Binding-site contacts:
Ligand atom C3 contacts residue ASN349 of chain 2.B at 3.8 Å.
Ligand atom O7 contacts residue GLY344 of chain 2.B at 2.6 Å (h-bond).
Ligand atom O7 contacts residue ASN349 of chain 2.B at 4.2 Å.
Ligand atom C5 contacts residue PHE345 of chain 2.B at 4.1 Å (hydrophobic).
Ligand atom C2 contacts residue GLY344 of chain 2.B at 4.2 Å.
Ligand atom C3 contacts residue GLY344 of chain 2.B at 3.9 Å.
Ligand atom C5 contacts residue SER346 of chain 2.B at 4.1 Å.
Ligand atom N2 contacts residue ASN349 of chain 2.B at 2.9 Å (h-bond).
Ligand atom C8 contacts residue ASN349 of chain 2.B at 3.3 Å.
Ligand atom O5 contacts residue SER346 of chain 2.B at 3.5 Å.
Ligand atom C5 contacts residue GLY344 of chain 2.B at 4.2 Å.
Ligand atom C5 contacts residue ASN349 of chain 2.B at 3.7 Å.
Ligand atom C6 contacts residue SER346 of chain 2.B at 3.6 Å.
Ligand atom O5 contacts residue SER346 of chain 2.B at 3.8 Å.
Ligand atom C6 contacts residue ASP348 of chain 2.B at 4.1 Å.
Ligand atom C7 contacts residue PRO343 of chain 2.B at 4.5 Å (hydrophobic).
Ligand atom C4 contacts residue ASN349 of chain 2.B at 4.2 Å.
Ligand atom O7 contacts residue PRO343 of chain 2.B at 3.6 Å.
Ligand atom C6 contacts residue SER346 of chain 2.B at 4.1 Å.
Ligand atom O5 contacts residue ASN349 of chain 2.B at 2.4 Å (h-bond).
Ligand atom N2 contacts residue GLY344 of chain 2.B at 4.2 Å.
Ligand atom C8 contacts residue PRO343 of chain 2.B at 4.2 Å (hydrophobic).
Ligand atom C8 contacts residue GLY344 of chain 2.B at 3.8 Å.
Ligand atom C5 contacts residue ASN349 of chain 2.B at 4.3 Å.
Ligand atom C7 contacts residue ASN349 of chain 2.B at 3.3 Å.
Ligand atom C1 contacts residue ASN349 of chain 2.B at 1.4 Å.
Ligand atom O7 contacts residue PHE345 of chain 2.B at 4.4 Å.
Ligand atom C5 contacts residue SER346 of chain 2.B at 4.3 Å.
Ligand atom C6 contacts residue PHE345 of chain 2.B at 4.1 Å (hydrophobic).
Ligand atom O4 contacts residue GLY344 of chain 2.B at 4.2 Å.
Ligand atom O5 contacts residue GLY344 of chain 2.B at 4.5 Å.
Ligand atom C2 contacts residue ASN349 of chain 2.B at 2.4 Å.
Ligand atom O7 contacts residue GLU357 of chain 2.B at 4.5 Å.
Ligand atom C6 contacts residue ASN349 of chain 2.B at 4.0 Å.
Ligand atom C1 contacts residue GLY344 of chain 2.B at 3.9 Å.
Ligand atom C1 contacts residue SER346 of chain 2.B at 4.0 Å.
Ligand atom C7 contacts residue GLY344 of chain 2.B at 3.5 Å.

Sequence of chain 2.B:
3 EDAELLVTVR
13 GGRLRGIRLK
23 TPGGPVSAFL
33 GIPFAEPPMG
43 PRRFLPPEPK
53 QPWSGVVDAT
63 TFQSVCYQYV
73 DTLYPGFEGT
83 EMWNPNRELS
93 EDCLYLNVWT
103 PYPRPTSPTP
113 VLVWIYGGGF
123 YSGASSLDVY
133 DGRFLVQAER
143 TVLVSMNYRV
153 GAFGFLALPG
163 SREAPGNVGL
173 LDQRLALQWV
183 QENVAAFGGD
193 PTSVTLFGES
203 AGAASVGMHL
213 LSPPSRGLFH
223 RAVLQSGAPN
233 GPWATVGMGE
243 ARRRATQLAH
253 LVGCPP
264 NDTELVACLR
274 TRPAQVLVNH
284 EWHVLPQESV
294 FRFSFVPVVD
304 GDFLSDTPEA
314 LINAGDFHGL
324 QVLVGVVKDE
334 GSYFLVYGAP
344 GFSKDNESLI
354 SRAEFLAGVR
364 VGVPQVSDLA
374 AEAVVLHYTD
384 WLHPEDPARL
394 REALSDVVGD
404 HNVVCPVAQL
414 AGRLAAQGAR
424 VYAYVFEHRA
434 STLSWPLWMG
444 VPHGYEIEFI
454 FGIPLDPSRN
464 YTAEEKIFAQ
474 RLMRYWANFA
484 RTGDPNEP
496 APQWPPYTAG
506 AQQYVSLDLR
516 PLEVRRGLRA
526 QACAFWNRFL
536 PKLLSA

This protein binds this small molecule.
Small molecule (SMILES): CC(=O)N[C@H]1[C@H](O[C@H]2[C@H](O)[C@@H](NC(C)=O)CO[C@@H]2CO[C@@H]2O[C@@H](C)[C@@H](O)[C@@H](O)[C@@H]2O)O[C@H](CO)[C@@H](O)[C@@H]1O